The small molecule below binds the protein below.
Small molecule (SMILES): CC(=O)N[C@@H]1[C@@H](O)[C@H](O[C@@H]2O[C@H](CO[C@]3(C(=O)O)C[C@H](O)[C@@H](NC(C)=O)[C@H]([C@H](O)[C@H](O)CO)O3)[C@H](O)[C@H](O)[C@H]2O)[C@@H](CO)O[C@H]1O

Binding-site contacts:
Ligand atom O8 contacts residue TYR92 of chain 1.C at 3.5 Å (h-bond).
Ligand atom O9 contacts residue TYR92 of chain 1.C at 2.3 Å (h-bond).
Ligand atom C8 contacts residue TRP147 of chain 1.C at 4.0 Å (hydrophobic).
Ligand atom O8 contacts residue TRP147 of chain 1.C at 3.9 Å.
Ligand atom C9 contacts residue GLU184 of chain 1.C at 3.7 Å.
Ligand atom O1B contacts residue TYR131 of chain 1.C at 2.4 Å (h-bond).
Ligand atom O10 contacts residue LEU188 of chain 1.C at 3.1 Å.
Ligand atom C11 contacts residue HIS149 of chain 1.C at 4.2 Å.
Ligand atom C11 contacts residue GLU129 of chain 1.C at 3.5 Å.
Ligand atom O8 contacts residue LEU220 of chain 1.C at 3.9 Å.
Ligand atom O9 contacts residue TRP147 of chain 1.C at 3.9 Å.
Ligand atom N5 contacts residue GLU129 of chain 1.C at 2.8 Å (salt-bridge).
Ligand atom C9 contacts residue TRP147 of chain 1.C at 3.7 Å (hydrophobic).
Ligand atom C9 contacts residue TYR92 of chain 1.C at 3.6 Å (hydrophobic).
Ligand atom C7 contacts residue LEU188 of chain 1.C at 4.1 Å (hydrophobic).
Ligand atom C9 contacts residue HIS177 of chain 1.C at 3.8 Å.
Ligand atom C6 contacts residue GLU129 of chain 1.C at 4.0 Å.
Ligand atom O1A contacts residue SER130 of chain 1.C at 3.0 Å (h-bond).
Ligand atom C1 contacts residue TYR131 of chain 1.C at 3.3 Å (hydrophobic).
Ligand atom C7 contacts residue TRP147 of chain 1.C at 3.8 Å (hydrophobic).
Ligand atom C5 contacts residue GLU129 of chain 1.C at 3.7 Å.
Ligand atom C4 contacts residue GLU129 of chain 1.C at 3.9 Å.
Ligand atom C11 contacts residue GLY128 of chain 1.C at 3.6 Å.
Ligand atom C8 contacts residue TYR92 of chain 1.C at 4.1 Å (hydrophobic).
Ligand atom C9 contacts residue LEU188 of chain 1.C at 3.5 Å (hydrophobic).
Ligand atom O1A contacts residue TYR131 of chain 1.C at 3.6 Å.
Ligand atom C10 contacts residue GLU129 of chain 1.C at 3.6 Å.
Ligand atom O4 contacts residue GLY219 of chain 1.C at 3.7 Å.
Ligand atom O9 contacts residue SER222 of chain 1.C at 3.8 Å.
Ligand atom O9 contacts residue GLU184 of chain 1.C at 3.5 Å (salt-bridge).
Ligand atom C10 contacts residue LEU188 of chain 1.C at 4.0 Å (hydrophobic).
Ligand atom O4 contacts residue LEU220 of chain 1.C at 3.2 Å.
Ligand atom C4 contacts residue LYS139 of chain 1.C at 4.0 Å.
Ligand atom O9 contacts residue HIS177 of chain 1.C at 3.0 Å (h-bond).
Ligand atom C6 contacts residue LEU220 of chain 1.C at 4.2 Å (hydrophobic).
Ligand atom O1B contacts residue SER130 of chain 1.C at 3.2 Å.
Ligand atom O4 contacts residue LYS139 of chain 1.C at 3.5 Å.
Ligand atom C1 contacts residue SER130 of chain 1.C at 3.6 Å.
Ligand atom O1A contacts residue LEU220 of chain 1.C at 3.6 Å.
Ligand atom O7 contacts residue LEU188 of chain 1.C at 3.8 Å.

Sequence of chain 1.C:
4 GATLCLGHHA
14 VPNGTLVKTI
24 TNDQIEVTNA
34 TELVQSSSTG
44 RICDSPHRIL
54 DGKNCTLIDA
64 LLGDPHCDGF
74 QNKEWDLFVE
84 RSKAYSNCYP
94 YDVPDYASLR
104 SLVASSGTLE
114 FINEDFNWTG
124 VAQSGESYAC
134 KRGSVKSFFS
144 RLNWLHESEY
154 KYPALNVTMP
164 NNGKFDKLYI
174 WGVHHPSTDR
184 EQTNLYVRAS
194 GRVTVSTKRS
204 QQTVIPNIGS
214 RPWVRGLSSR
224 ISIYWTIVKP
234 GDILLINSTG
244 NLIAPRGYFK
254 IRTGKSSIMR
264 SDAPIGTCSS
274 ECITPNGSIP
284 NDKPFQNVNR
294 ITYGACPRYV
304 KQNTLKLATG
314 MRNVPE